Sequence of chain 1.B:
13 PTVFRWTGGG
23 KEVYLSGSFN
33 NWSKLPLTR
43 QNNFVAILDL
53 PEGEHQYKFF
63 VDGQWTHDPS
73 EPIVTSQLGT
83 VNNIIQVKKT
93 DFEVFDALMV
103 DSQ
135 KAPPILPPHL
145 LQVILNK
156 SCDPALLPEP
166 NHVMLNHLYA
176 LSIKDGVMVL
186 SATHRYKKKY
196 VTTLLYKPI

The small molecule below binds the protein below.
Small molecule (SMILES): O=C(O[C@@H]1O[C@H](C(=O)O)[C@@H](O)[C@H](O)[C@H]1O)c1c[nH]c2cc(Cl)c(-c3ccc(C4(O)CCC4)cc3)cc12

Sequence of chain 1.A:
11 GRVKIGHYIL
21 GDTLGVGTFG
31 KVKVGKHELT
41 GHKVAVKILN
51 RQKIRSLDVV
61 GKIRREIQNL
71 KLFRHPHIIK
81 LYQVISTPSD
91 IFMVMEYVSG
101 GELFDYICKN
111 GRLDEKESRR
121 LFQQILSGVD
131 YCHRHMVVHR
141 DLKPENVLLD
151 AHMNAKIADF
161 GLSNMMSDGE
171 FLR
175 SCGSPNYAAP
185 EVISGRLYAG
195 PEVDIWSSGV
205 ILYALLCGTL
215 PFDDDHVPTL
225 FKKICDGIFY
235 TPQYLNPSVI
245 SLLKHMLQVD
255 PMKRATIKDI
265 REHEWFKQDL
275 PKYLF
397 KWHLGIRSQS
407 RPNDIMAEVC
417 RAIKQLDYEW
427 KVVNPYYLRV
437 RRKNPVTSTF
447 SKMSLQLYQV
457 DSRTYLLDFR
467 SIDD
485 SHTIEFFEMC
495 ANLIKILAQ

Binding-site contacts:
Ligand atom C10 contacts residue ASP90 of chain 1.A at 3.8 Å.
Ligand atom CL1 contacts residue ILE49 of chain 1.B at 3.9 Å.
Ligand atom O9 contacts residue SEP42 of chain 1.B at 3.4 Å.
Ligand atom C11 contacts residue ILE48 of chain 1.A at 3.6 Å (hydrophobic).
Ligand atom C25 contacts residue SEP42 of chain 1.B at 3.9 Å.
Ligand atom C2 contacts residue VAL47 of chain 1.B at 3.6 Å (hydrophobic).
Ligand atom C7 contacts residue ILE48 of chain 1.A at 3.9 Å (hydrophobic).
Ligand atom C1 contacts residue VAL47 of chain 1.B at 3.6 Å (hydrophobic).
Ligand atom O5 contacts residue ASN45 of chain 1.B at 3.7 Å.
Ligand atom C22 contacts residue SEP42 of chain 1.B at 3.9 Å.
Ligand atom CL1 contacts residue VAL15 of chain 1.B at 3.6 Å.
Ligand atom N1 contacts residue ASP90 of chain 1.A at 2.8 Å (salt-bridge).
Ligand atom C24 contacts residue VAL13 of chain 1.A at 3.8 Å (hydrophobic).
Ligand atom C4 contacts residue LYS33 of chain 1.A at 3.5 Å.
Ligand atom O9 contacts residue LYS33 of chain 1.A at 2.7 Å (salt-bridge).
Ligand atom C10 contacts residue ILE48 of chain 1.A at 3.6 Å (hydrophobic).
Ligand atom O8 contacts residue LYS31 of chain 1.A at 3.7 Å.
Ligand atom CL1 contacts residue PHE92 of chain 1.A at 3.9 Å.
Ligand atom C5 contacts residue ILE48 of chain 1.A at 3.7 Å (hydrophobic).
Ligand atom N1 contacts residue ARG17 of chain 1.B at 3.2 Å (salt-bridge).
Ligand atom C25 contacts residue THR40 of chain 1.B at 3.9 Å.
Ligand atom N1 contacts residue ILE48 of chain 1.A at 3.8 Å.
Ligand atom O9 contacts residue GLY21 of chain 1.A at 3.5 Å (h-bond).
Ligand atom C11 contacts residue ASP90 of chain 1.A at 3.5 Å.
Ligand atom C2 contacts residue SEP42 of chain 1.B at 3.6 Å.
Ligand atom C22 contacts residue LYS33 of chain 1.A at 3.7 Å.
Ligand atom C13 contacts residue ASP90 of chain 1.A at 3.8 Å.
Ligand atom C5 contacts residue LYS33 of chain 1.A at 3.8 Å.
Ligand atom C3 contacts residue LYS33 of chain 1.A at 3.6 Å.
Ligand atom C6 contacts residue VAL47 of chain 1.B at 3.9 Å (hydrophobic).
Ligand atom C24 contacts residue THR40 of chain 1.B at 3.6 Å.
Ligand atom C8 contacts residue ARG17 of chain 1.B at 3.7 Å.
Ligand atom C7 contacts residue ARG17 of chain 1.B at 3.9 Å.
Ligand atom C14 contacts residue ARG17 of chain 1.B at 3.7 Å.
Ligand atom C10 contacts residue ARG17 of chain 1.B at 3.6 Å.
Ligand atom O1 contacts residue LYS31 of chain 1.A at 3.6 Å.
Ligand atom C13 contacts residue ARG17 of chain 1.B at 3.5 Å.
Ligand atom C23 contacts residue LEU20 of chain 1.A at 3.3 Å (hydrophobic).
Ligand atom CL1 contacts residue VAL47 of chain 1.B at 3.8 Å.
Ligand atom C9 contacts residue ARG17 of chain 1.B at 3.6 Å.